Binding-site contacts:
Ligand atom C8 contacts residue PHE90 of chain 21.C at 3.6 Å (hydrophobic).
Ligand atom C3 contacts residue ASN67 of chain 21.C at 3.8 Å.
Ligand atom O7 contacts residue ASN67 of chain 21.C at 4.1 Å.
Ligand atom C7 contacts residue PHE90 of chain 21.C at 4.3 Å (hydrophobic).
Ligand atom C8 contacts residue ARG89 of chain 21.C at 4.1 Å.
Ligand atom C5 contacts residue ASN67 of chain 21.C at 3.8 Å.
Ligand atom C2 contacts residue ASN67 of chain 21.C at 2.4 Å.
Ligand atom N2 contacts residue ASN67 of chain 21.C at 2.8 Å (h-bond).
Ligand atom O6 contacts residue ASN67 of chain 21.C at 3.7 Å.
Ligand atom C1 contacts residue ASN67 of chain 21.C at 1.4 Å.
Ligand atom O5 contacts residue ASN67 of chain 21.C at 2.5 Å (h-bond).
Ligand atom C8 contacts residue MET118 of chain 21.C at 4.0 Å (hydrophobic).
Ligand atom C4 contacts residue ASN67 of chain 21.C at 4.3 Å.
Ligand atom C7 contacts residue ASN67 of chain 21.C at 3.7 Å.

A small-molecule ligand and the protein it binds are described below.
Small molecule (SMILES): CC(=O)N[C@@H]1[C@@H](O)[C@H](O)[C@@H](CO)O[C@H]1O

Sequence of chain 21.C:
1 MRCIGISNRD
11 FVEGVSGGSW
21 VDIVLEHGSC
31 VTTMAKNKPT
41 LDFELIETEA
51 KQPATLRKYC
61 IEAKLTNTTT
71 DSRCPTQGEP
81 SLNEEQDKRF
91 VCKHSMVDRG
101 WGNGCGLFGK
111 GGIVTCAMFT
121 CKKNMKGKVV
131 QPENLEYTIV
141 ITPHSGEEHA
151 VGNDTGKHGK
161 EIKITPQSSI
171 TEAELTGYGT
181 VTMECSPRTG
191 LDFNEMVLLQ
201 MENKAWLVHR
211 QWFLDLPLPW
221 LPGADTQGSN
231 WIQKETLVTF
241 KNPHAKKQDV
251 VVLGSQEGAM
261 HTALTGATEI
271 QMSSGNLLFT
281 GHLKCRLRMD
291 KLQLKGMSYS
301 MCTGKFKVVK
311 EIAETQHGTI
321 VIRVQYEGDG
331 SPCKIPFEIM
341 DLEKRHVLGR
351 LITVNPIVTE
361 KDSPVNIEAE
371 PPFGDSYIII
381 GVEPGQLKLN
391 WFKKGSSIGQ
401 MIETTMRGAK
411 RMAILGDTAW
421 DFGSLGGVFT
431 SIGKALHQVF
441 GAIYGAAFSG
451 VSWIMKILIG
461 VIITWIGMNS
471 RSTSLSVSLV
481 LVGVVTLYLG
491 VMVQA